The protein below binds the small molecule below.
Small molecule (SMILES): CC(=O)N[C@H]1[C@H](O[C@H]2[C@H](O)[C@@H](NC(C)=O)CO[C@@H]2CO)O[C@H](CO)[C@@H](O[C@@H]2O[C@H](CO[C@@H]3O[C@H](CO)[C@@H](O)[C@H](O)[C@@H]3O)[C@@H](O)[C@H](O[C@@H]3O[C@H](CO)[C@@H](O)[C@H](O)[C@@H]3O)[C@@H]2O)[C@@H]1O

Sequence of chain 1.B:
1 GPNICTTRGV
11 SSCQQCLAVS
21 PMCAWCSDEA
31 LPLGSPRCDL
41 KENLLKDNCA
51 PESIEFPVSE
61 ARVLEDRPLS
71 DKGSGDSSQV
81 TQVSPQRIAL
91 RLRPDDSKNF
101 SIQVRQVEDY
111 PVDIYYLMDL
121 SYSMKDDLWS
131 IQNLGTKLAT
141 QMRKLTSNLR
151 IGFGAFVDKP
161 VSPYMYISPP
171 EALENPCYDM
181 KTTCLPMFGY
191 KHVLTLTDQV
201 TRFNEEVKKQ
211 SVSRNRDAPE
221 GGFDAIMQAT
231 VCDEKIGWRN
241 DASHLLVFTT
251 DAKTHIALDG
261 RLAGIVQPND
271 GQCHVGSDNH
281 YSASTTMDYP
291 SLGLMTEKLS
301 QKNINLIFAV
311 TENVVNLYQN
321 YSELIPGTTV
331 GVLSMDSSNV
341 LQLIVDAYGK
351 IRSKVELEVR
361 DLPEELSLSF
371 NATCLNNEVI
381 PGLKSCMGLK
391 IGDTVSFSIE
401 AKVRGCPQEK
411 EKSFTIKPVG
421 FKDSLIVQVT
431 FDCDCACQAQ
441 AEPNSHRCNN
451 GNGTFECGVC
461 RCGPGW

Binding-site contacts:
Ligand atom C8 contacts residue ASN316 of chain 1.B at 4.0 Å.
Ligand atom C7 contacts residue ASN320 of chain 1.B at 3.3 Å.
Ligand atom C6 contacts residue ASN320 of chain 1.B at 4.4 Å.
Ligand atom O7 contacts residue TRP262 of chain 1.A at 4.0 Å.
Ligand atom C4 contacts residue ASN320 of chain 1.B at 4.2 Å.
Ligand atom N2 contacts residue ASN316 of chain 1.B at 4.0 Å.
Ligand atom C7 contacts residue ASN316 of chain 1.B at 4.2 Å.
Ligand atom C2 contacts residue ASN320 of chain 1.B at 2.5 Å.
Ligand atom C1 contacts residue ASN316 of chain 1.B at 4.0 Å.
Ligand atom C3 contacts residue ASN320 of chain 1.B at 3.8 Å.
Ligand atom C6 contacts residue ARG281 of chain 1.A at 3.9 Å.
Ligand atom C8 contacts residue LEU317 of chain 1.B at 3.5 Å (hydrophobic).
Ligand atom O7 contacts residue ASN320 of chain 1.B at 3.0 Å (h-bond).
Ligand atom N2 contacts residue ASN320 of chain 1.B at 3.0 Å (h-bond).
Ligand atom C1 contacts residue ASN320 of chain 1.B at 1.4 Å.
Ligand atom O7 contacts residue MET285 of chain 1.A at 3.6 Å.
Ligand atom C6 contacts residue ARG281 of chain 1.A at 3.5 Å.
Ligand atom O7 contacts residue LEU317 of chain 1.B at 4.0 Å.
Ligand atom O5 contacts residue ASN320 of chain 1.B at 2.3 Å (h-bond).
Ligand atom C7 contacts residue LEU317 of chain 1.B at 4.0 Å (hydrophobic).
Ligand atom C8 contacts residue TRP262 of chain 1.A at 3.9 Å (hydrophobic).
Ligand atom C7 contacts residue TRP262 of chain 1.A at 4.4 Å (hydrophobic).
Ligand atom O6 contacts residue ARG281 of chain 1.A at 3.2 Å.
Ligand atom C5 contacts residue ASN320 of chain 1.B at 3.6 Å.
Ligand atom O6 contacts residue ARG281 of chain 1.A at 4.4 Å.

Sequence of chain 1.A:
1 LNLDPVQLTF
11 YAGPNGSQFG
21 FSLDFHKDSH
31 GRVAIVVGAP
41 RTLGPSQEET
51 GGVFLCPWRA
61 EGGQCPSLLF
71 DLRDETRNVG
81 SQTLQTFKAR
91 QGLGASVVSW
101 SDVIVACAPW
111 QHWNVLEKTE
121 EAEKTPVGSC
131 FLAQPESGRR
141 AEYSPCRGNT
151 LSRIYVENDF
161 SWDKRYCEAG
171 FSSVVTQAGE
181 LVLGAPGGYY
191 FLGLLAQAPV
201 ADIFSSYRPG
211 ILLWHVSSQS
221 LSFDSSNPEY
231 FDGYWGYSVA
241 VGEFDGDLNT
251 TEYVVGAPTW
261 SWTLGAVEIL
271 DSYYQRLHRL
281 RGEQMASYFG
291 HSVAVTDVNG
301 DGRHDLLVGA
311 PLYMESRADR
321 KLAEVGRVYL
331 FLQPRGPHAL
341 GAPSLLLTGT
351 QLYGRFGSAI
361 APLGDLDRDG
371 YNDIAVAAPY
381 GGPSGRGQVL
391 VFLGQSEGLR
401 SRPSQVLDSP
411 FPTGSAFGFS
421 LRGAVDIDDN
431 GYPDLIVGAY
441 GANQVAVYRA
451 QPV